Sequence of chain 1.B:
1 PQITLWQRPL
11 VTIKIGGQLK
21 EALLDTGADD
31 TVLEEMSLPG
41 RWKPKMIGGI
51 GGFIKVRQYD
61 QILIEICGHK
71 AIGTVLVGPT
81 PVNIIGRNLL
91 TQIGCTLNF

Sequence of chain 1.A:
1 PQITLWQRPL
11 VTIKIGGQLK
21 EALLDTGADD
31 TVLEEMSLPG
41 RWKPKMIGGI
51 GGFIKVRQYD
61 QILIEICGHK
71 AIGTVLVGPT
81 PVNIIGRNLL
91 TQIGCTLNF

Binding-site contacts:
Ligand atom C39 contacts residue VAL82 of chain 1.A at 3.7 Å (hydrophobic).
Ligand atom C15 contacts residue ILE84 of chain 1.A at 3.6 Å (hydrophobic).
Ligand atom O42 contacts residue ALA28 of chain 1.B at 3.5 Å.
Ligand atom C15 contacts residue ASP25 of chain 1.A at 3.7 Å.
Ligand atom N22 contacts residue GLY27 of chain 1.B at 3.0 Å (h-bond).
Ligand atom C63 contacts residue ALA28 of chain 1.A at 3.8 Å (hydrophobic).
Ligand atom C18 contacts residue PRO81 of chain 1.A at 3.6 Å (hydrophobic).
Ligand atom O4 contacts residue GLY27 of chain 1.A at 3.6 Å (h-bond).
Ligand atom C15 contacts residue GLY27 of chain 1.B at 3.8 Å.
Ligand atom C50 contacts residue PRO81 of chain 1.B at 3.7 Å (hydrophobic).
Ligand atom C32 contacts residue ARG8 of chain 1.A at 3.0 Å.
Ligand atom C34 contacts residue VAL82 of chain 1.A at 3.3 Å (hydrophobic).
Ligand atom C34 contacts residue ARG8 of chain 1.A at 3.5 Å.
Ligand atom C33 contacts residue ARG8 of chain 1.A at 3.1 Å.
Ligand atom N9 contacts residue GLY27 of chain 1.A at 2.9 Å (h-bond).
Ligand atom C30 contacts residue ARG8 of chain 1.A at 3.4 Å.
Ligand atom C6 contacts residue GLY27 of chain 1.A at 3.7 Å.
Ligand atom C21 contacts residue GLY27 of chain 1.B at 3.4 Å.
Ligand atom O42 contacts residue GLY27 of chain 1.B at 3.5 Å (h-bond).
Ligand atom N59 contacts residue PRO81 of chain 1.B at 3.6 Å.
Ligand atom C18 contacts residue GLY49 of chain 1.B at 3.7 Å.
Ligand atom C21 contacts residue LEU23 of chain 1.A at 3.7 Å (hydrophobic).
Ligand atom O13 contacts residue ASP25 of chain 1.A at 2.9 Å (salt-bridge).
Ligand atom C10 contacts residue ASP25 of chain 1.B at 3.7 Å.
Ligand atom C11 contacts residue ASP25 of chain 1.B at 3.5 Å.
Ligand atom O24 contacts residue GLY49 of chain 1.B at 3.3 Å.
Ligand atom C contacts residue ASP29 of chain 1.A at 3.2 Å.
Ligand atom C31 contacts residue ARG8 of chain 1.A at 3.3 Å.
Ligand atom C12 contacts residue ASP25 of chain 1.B at 3.7 Å.
Ligand atom O4 contacts residue ASP29 of chain 1.A at 3.0 Å (salt-bridge).
Ligand atom C56 contacts residue ARG8 of chain 1.B at 3.5 Å.
Ligand atom C contacts residue ARG8 of chain 1.B at 3.7 Å.
Ligand atom O13 contacts residue ASP25 of chain 1.B at 2.7 Å (salt-bridge).
Ligand atom C12 contacts residue ASP25 of chain 1.A at 3.5 Å.
Ligand atom C30 contacts residue ASP29 of chain 1.B at 3.1 Å.
Ligand atom O13 contacts residue GLY27 of chain 1.B at 3.6 Å (h-bond).
Ligand atom C27 contacts residue GLY49 of chain 1.B at 3.5 Å.
Ligand atom O42 contacts residue ASP29 of chain 1.B at 2.8 Å (salt-bridge).
Ligand atom O8 contacts residue GLY49 of chain 1.A at 3.1 Å.
Ligand atom C10 contacts residue GLY27 of chain 1.A at 3.6 Å.

A protein and the small-molecule ligand that binds it are described below.
Small molecule (SMILES): COC(=O)N[C@H](C(=O)N[C@H](Cc1ccc(-c2ccccn2)cc1)C[C@H](O)[C@H](Cc1ccccc1)NC(=O)[C@@H](n1ccn(Cc2cccc(C(C)(C)O)n2)c1=O)C(C)(C)C)C(C)(C)C